A small-molecule ligand and the protein it binds are described below.
Small molecule (SMILES): CC(=O)N[C@@H]1[C@@H](O[C@@H]2O[C@@H](C)[C@@H](O)[C@@H](O)[C@@H]2O)[C@H](O[C@@H]2O[C@H](CO)[C@H](O)[C@H](O)[C@H]2O[C@@H]2O[C@@H](C)[C@@H](O)[C@@H](O)[C@@H]2O)[C@@H](CO)O[C@H]1O

Sequence of chain 1.A:
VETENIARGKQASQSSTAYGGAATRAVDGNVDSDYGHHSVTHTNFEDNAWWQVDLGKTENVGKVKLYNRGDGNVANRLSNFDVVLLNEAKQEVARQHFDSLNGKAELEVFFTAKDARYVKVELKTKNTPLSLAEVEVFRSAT

Binding-site contacts:
Ligand atom O4 contacts residue GLY42 of chain 1.A at 3.3 Å.
Ligand atom O2 contacts residue VAL80 of chain 1.A at 4.3 Å.
Ligand atom C5 contacts residue ARG75 of chain 1.A at 3.9 Å.
Ligand atom C2 contacts residue ARG75 of chain 1.A at 4.3 Å.
Ligand atom C6 contacts residue ASP77 of chain 1.A at 3.8 Å.
Ligand atom C3 contacts residue ARG83 of chain 1.A at 4.1 Å.
Ligand atom O4 contacts residue HIS48 of chain 1.A at 2.6 Å (h-bond).
Ligand atom O3 contacts residue GLY78 of chain 1.A at 3.6 Å.
Ligand atom C1 contacts residue TYR25 of chain 1.A at 3.9 Å (hydrophobic).
Ligand atom C5 contacts residue TYR25 of chain 1.A at 3.7 Å (hydrophobic).
Ligand atom C6 contacts residue HIS48 of chain 1.A at 4.0 Å.
Ligand atom O4 contacts residue ARG75 of chain 1.A at 2.9 Å (salt-bridge).
Ligand atom C1 contacts residue ARG75 of chain 1.A at 3.4 Å.
Ligand atom O2 contacts residue ARG83 of chain 1.A at 4.1 Å.
Ligand atom C5 contacts residue TYR25 of chain 1.A at 4.5 Å (hydrophobic).
Ligand atom O4 contacts residue TYR25 of chain 1.A at 4.4 Å.
Ligand atom C4 contacts residue HIS48 of chain 1.A at 3.6 Å.
Ligand atom C2 contacts residue ARG83 of chain 1.A at 4.0 Å.
Ligand atom O4 contacts residue ARG83 of chain 1.A at 3.0 Å (salt-bridge).
Ligand atom O5 contacts residue ARG75 of chain 1.A at 2.8 Å (salt-bridge).
Ligand atom O5 contacts residue TYR25 of chain 1.A at 3.8 Å.
Ligand atom C6 contacts residue TYR41 of chain 1.A at 3.8 Å (hydrophobic).
Ligand atom C6 contacts residue TYR25 of chain 1.A at 4.0 Å (hydrophobic).
Ligand atom O3 contacts residue ARG83 of chain 1.A at 3.0 Å (salt-bridge).
Ligand atom C6 contacts residue ARG75 of chain 1.A at 3.9 Å.
Ligand atom C6 contacts residue TYR25 of chain 1.A at 3.7 Å (hydrophobic).
Ligand atom C4 contacts residue TYR25 of chain 1.A at 3.8 Å (hydrophobic).
Ligand atom C4 contacts residue ARG83 of chain 1.A at 4.1 Å.
Ligand atom O3 contacts residue PHE51 of chain 1.A at 3.7 Å.
Ligand atom C4 contacts residue ARG75 of chain 1.A at 4.0 Å.
Ligand atom O1 contacts residue TYR25 of chain 1.A at 4.0 Å.
Ligand atom C5 contacts residue HIS48 of chain 1.A at 4.4 Å.
Ligand atom C6 contacts residue GLY42 of chain 1.A at 4.0 Å.